Sequence of chain 3.A:
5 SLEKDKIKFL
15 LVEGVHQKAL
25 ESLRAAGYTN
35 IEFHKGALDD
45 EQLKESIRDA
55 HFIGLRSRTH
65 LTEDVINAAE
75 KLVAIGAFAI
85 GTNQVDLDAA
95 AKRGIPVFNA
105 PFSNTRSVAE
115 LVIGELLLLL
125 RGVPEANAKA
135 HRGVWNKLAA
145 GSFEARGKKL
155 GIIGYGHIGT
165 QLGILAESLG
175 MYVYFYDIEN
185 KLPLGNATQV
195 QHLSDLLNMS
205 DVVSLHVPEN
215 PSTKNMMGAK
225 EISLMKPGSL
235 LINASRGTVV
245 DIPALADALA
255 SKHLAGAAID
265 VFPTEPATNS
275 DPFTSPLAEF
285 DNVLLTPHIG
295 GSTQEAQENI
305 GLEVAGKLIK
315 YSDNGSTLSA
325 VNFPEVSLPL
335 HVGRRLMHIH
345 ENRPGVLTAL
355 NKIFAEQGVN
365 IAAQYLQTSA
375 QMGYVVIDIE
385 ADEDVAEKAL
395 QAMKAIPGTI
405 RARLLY

Binding-site contacts:
Ligand atom CA contacts residue ARG347 of chain 3.A at 3.5 Å.
Ligand atom CB contacts residue LEU351 of chain 3.A at 3.5 Å (hydrophobic).
Ligand atom C contacts residue HIS344 of chain 3.A at 3.6 Å.
Ligand atom C contacts residue ARG347 of chain 3.A at 4.0 Å.
Ligand atom CA contacts residue ILE365 of chain 4.A at 3.1 Å (hydrophobic).
Ligand atom C contacts residue ASN346 of chain 3.A at 3.7 Å.
Ligand atom CB contacts residue ILE365 of chain 4.A at 4.1 Å (hydrophobic).
Ligand atom OG contacts residue LEU351 of chain 3.A at 4.4 Å.
Ligand atom N contacts residue PRO348 of chain 3.A at 3.8 Å.
Ligand atom OG contacts residue ARG347 of chain 3.A at 3.6 Å (salt-bridge).
Ligand atom OG contacts residue ASN364 of chain 4.A at 4.3 Å.
Ligand atom C contacts residue THR372 of chain 3.A at 4.3 Å.
Ligand atom O contacts residue LEU351 of chain 3.A at 4.2 Å.
Ligand atom CA contacts residue ASN364 of chain 4.A at 3.7 Å.
Ligand atom O contacts residue HIS344 of chain 3.A at 2.9 Å (h-bond).
Ligand atom OG contacts residue ILE365 of chain 4.A at 3.3 Å (h-bond).
Ligand atom CA contacts residue ASN346 of chain 3.A at 4.0 Å.
Ligand atom N contacts residue ASN346 of chain 3.A at 3.2 Å (h-bond).
Ligand atom CB contacts residue ARG347 of chain 3.A at 3.3 Å.
Ligand atom O contacts residue LEU370 of chain 3.A at 4.0 Å.
Ligand atom OG contacts residue PRO348 of chain 3.A at 3.6 Å.
Ligand atom CB contacts residue GLY349 of chain 3.A at 3.8 Å.
Ligand atom N contacts residue ARG347 of chain 3.A at 3.0 Å (salt-bridge).
Ligand atom OG contacts residue VAL350 of chain 3.A at 4.3 Å.
Ligand atom CB contacts residue VAL350 of chain 3.A at 3.7 Å (hydrophobic).
Ligand atom OG contacts residue VAL363 of chain 4.A at 4.1 Å.
Ligand atom O contacts residue ILE365 of chain 4.A at 4.4 Å.
Ligand atom N contacts residue ILE365 of chain 4.A at 3.4 Å (h-bond).
Ligand atom N contacts residue ASN364 of chain 4.A at 2.2 Å (h-bond).
Ligand atom O contacts residue VAL350 of chain 3.A at 4.2 Å.
Ligand atom CB contacts residue PRO348 of chain 3.A at 4.3 Å (hydrophobic).
Ligand atom OG contacts residue GLY349 of chain 3.A at 3.4 Å (h-bond).
Ligand atom C contacts residue ILE365 of chain 4.A at 3.6 Å (hydrophobic).
Ligand atom C contacts residue ASN364 of chain 4.A at 4.5 Å.

This small molecule binds to this protein.
Small molecule (SMILES): N[C@@H](CO)C(=O)O

Sequence of chain 4.A:
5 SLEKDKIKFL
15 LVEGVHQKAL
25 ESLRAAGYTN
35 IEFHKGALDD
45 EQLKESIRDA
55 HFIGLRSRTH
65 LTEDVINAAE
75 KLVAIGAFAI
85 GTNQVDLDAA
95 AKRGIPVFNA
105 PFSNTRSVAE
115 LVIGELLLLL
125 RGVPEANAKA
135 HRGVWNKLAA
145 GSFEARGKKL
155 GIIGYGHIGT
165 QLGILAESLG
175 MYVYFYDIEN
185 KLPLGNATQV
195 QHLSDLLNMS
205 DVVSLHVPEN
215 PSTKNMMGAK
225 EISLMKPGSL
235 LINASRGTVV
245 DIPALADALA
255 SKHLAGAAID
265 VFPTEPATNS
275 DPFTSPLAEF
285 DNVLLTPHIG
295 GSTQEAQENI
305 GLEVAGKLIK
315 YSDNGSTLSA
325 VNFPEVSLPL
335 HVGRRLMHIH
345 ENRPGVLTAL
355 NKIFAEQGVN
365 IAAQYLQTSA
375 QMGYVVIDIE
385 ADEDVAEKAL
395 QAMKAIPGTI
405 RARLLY